Sequence of chain 23.K:
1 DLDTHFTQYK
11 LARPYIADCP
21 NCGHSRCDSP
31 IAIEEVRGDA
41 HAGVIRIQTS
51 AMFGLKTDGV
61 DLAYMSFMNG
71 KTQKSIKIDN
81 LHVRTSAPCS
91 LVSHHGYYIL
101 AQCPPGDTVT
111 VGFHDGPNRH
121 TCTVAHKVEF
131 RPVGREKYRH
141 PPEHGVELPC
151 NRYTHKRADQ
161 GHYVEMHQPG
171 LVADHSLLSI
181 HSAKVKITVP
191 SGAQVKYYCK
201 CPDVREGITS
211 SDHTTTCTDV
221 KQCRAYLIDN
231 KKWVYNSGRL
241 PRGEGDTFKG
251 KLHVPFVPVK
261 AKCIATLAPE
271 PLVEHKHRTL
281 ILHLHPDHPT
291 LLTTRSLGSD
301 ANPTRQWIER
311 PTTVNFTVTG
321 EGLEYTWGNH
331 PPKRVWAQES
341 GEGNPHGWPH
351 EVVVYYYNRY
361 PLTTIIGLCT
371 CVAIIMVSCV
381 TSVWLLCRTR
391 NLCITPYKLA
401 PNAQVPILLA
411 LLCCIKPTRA

Binding-site contacts:
Ligand atom C7 contacts residue ASN315 of chain 23.K at 3.3 Å.
Ligand atom C8 contacts residue ASN315 of chain 23.K at 3.5 Å.
Ligand atom C6 contacts residue ASN315 of chain 23.K at 4.5 Å.
Ligand atom C1 contacts residue ASN315 of chain 23.K at 1.4 Å.
Ligand atom C6 contacts residue THR313 of chain 23.K at 4.5 Å.
Ligand atom O7 contacts residue ASN315 of chain 23.K at 4.2 Å.
Ligand atom O5 contacts residue VAL314 of chain 23.K at 3.8 Å.
Ligand atom C5 contacts residue ASN315 of chain 23.K at 3.7 Å.
Ligand atom C8 contacts residue ILE281 of chain 23.K at 4.5 Å (hydrophobic).
Ligand atom C3 contacts residue ASN315 of chain 23.K at 3.8 Å.
Ligand atom O5 contacts residue THR313 of chain 23.K at 4.3 Å.
Ligand atom C4 contacts residue ASN315 of chain 23.K at 4.3 Å.
Ligand atom C2 contacts residue ASN315 of chain 23.K at 2.5 Å.
Ligand atom N2 contacts residue ASN315 of chain 23.K at 2.8 Å (h-bond).
Ligand atom C1 contacts residue VAL314 of chain 23.K at 4.4 Å (hydrophobic).
Ligand atom O5 contacts residue ASN315 of chain 23.K at 2.4 Å (h-bond).

The small molecule below binds the protein below.
Small molecule (SMILES): CC(=O)N[C@@H]1[C@@H](O)[C@H](O)[C@@H](CO)O[C@H]1O